Sequence of chain 1.E:
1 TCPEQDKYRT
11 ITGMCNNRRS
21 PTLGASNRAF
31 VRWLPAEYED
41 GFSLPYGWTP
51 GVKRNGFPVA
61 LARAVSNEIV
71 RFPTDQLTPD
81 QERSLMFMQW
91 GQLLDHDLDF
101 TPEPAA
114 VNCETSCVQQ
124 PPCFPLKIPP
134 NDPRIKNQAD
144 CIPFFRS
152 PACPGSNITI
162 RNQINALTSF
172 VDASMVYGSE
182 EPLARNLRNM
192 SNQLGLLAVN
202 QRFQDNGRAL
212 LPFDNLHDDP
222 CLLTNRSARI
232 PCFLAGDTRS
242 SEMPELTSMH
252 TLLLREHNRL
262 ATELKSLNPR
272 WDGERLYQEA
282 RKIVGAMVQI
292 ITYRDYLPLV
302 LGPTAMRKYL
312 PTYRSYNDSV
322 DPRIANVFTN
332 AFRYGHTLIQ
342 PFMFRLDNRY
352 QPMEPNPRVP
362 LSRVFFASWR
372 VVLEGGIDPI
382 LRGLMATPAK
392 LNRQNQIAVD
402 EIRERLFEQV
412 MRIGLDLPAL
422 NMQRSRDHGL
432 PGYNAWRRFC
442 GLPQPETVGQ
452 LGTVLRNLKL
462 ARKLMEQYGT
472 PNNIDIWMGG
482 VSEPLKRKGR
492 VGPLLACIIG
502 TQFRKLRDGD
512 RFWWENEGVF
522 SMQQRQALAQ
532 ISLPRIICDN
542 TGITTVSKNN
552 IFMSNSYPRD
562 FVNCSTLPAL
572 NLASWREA

The protein below binds the small molecule below.
Small molecule (SMILES): CC(=O)N[C@H]1[C@H](O[C@H]2[C@H](O)[C@@H](NC(C)=O)CO[C@@H]2CO)O[C@H](CO)[C@@H](O)[C@@H]1O

Binding-site contacts:
Ligand atom C1 contacts residue ALA229 of chain 1.E at 4.5 Å (hydrophobic).
Ligand atom O5 contacts residue TRP370 of chain 1.E at 3.9 Å.
Ligand atom C2 contacts residue ASN226 of chain 1.E at 2.6 Å.
Ligand atom O7 contacts residue TRP370 of chain 1.E at 3.4 Å.
Ligand atom C5 contacts residue ASN226 of chain 1.E at 3.7 Å.
Ligand atom O6 contacts residue ALA229 of chain 1.E at 4.0 Å.
Ligand atom C2 contacts residue TRP370 of chain 1.E at 4.0 Å (hydrophobic).
Ligand atom C4 contacts residue ASN226 of chain 1.E at 4.4 Å.
Ligand atom O5 contacts residue SER228 of chain 1.E at 4.2 Å.
Ligand atom O5 contacts residue ALA229 of chain 1.E at 4.0 Å.
Ligand atom C3 contacts residue ASN226 of chain 1.E at 3.9 Å.
Ligand atom C6 contacts residue LEU374 of chain 1.E at 4.0 Å (hydrophobic).
Ligand atom O5 contacts residue ASN226 of chain 1.E at 2.4 Å (h-bond).
Ligand atom C1 contacts residue SER228 of chain 1.E at 4.0 Å.
Ligand atom C5 contacts residue SER228 of chain 1.E at 4.2 Å.
Ligand atom C7 contacts residue ASN226 of chain 1.E at 3.6 Å.
Ligand atom N2 contacts residue ASN226 of chain 1.E at 3.0 Å (h-bond).
Ligand atom C1 contacts residue ASN226 of chain 1.E at 1.5 Å.
Ligand atom O6 contacts residue LEU374 of chain 1.E at 3.7 Å.
Ligand atom O7 contacts residue ASN226 of chain 1.E at 4.0 Å.
Ligand atom O6 contacts residue SER228 of chain 1.E at 4.2 Å.
Ligand atom C7 contacts residue TRP370 of chain 1.E at 4.2 Å (hydrophobic).
Ligand atom C1 contacts residue TRP370 of chain 1.E at 4.2 Å (hydrophobic).